A small-molecule ligand and the protein it binds are described below.
Small molecule (SMILES): O=C(CO)[C@@H](O)[C@H](O)[C@H](O)COP(=O)(O)O

Sequence of chain 1.A:
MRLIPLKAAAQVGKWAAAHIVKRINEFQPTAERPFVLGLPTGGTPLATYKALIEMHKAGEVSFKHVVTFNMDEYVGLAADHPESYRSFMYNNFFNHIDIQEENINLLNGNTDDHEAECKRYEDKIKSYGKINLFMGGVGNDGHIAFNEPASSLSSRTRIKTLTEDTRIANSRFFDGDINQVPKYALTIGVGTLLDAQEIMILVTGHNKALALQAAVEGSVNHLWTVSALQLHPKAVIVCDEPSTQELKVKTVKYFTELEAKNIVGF

Binding-site contacts:
Ligand atom O1P contacts residue PHE173 of chain 1.A at 4.2 Å.
Ligand atom C3 contacts residue PHE146 of chain 1.A at 4.2 Å (hydrophobic).
Ligand atom P contacts residue GLY42 of chain 1.A at 4.1 Å.
Ligand atom O3P contacts residue GLY43 of chain 1.A at 3.3 Å (h-bond).
Ligand atom O2P contacts residue ARG172 of chain 1.A at 3.8 Å.
Ligand atom O2P contacts residue THR44 of chain 1.A at 3.6 Å.
Ligand atom P contacts residue GLY43 of chain 1.A at 3.6 Å.
Ligand atom C2 contacts residue ASP72 of chain 1.A at 3.6 Å.
Ligand atom O3 contacts residue ALA145 of chain 1.A at 2.6 Å (h-bond).
Ligand atom O1 contacts residue MET71 of chain 1.A at 4.1 Å.
Ligand atom O2 contacts residue ALA145 of chain 1.A at 3.3 Å.
Ligand atom O1 contacts residue ASP72 of chain 1.A at 2.7 Å (salt-bridge).
Ligand atom O4 contacts residue VAL138 of chain 1.A at 3.8 Å.
Ligand atom C5 contacts residue GLY139 of chain 1.A at 3.9 Å.
Ligand atom O1P contacts residue GLY43 of chain 1.A at 2.9 Å (h-bond).
Ligand atom O2P contacts residue LYS208 of chain 1.A at 2.7 Å (salt-bridge).
Ligand atom C6 contacts residue VAL138 of chain 1.A at 3.2 Å (hydrophobic).
Ligand atom C5 contacts residue HIS143 of chain 1.A at 3.4 Å.
Ligand atom O3P contacts residue GLY42 of chain 1.A at 3.9 Å.
Ligand atom P contacts residue ARG172 of chain 1.A at 3.8 Å.
Ligand atom O3P contacts residue THR44 of chain 1.A at 2.6 Å (h-bond).
Ligand atom C3 contacts residue ALA145 of chain 1.A at 3.6 Å (hydrophobic).
Ligand atom O4 contacts residue GLY137 of chain 1.A at 3.2 Å.
Ligand atom O1 contacts residue PRO40 of chain 1.A at 3.7 Å.
Ligand atom O1 contacts residue THR41 of chain 1.A at 3.0 Å (h-bond).
Ligand atom C1 contacts residue THR41 of chain 1.A at 3.5 Å.
Ligand atom O2 contacts residue MET71 of chain 1.A at 3.4 Å (h-bond).
Ligand atom P contacts residue THR44 of chain 1.A at 3.6 Å.
Ligand atom C2 contacts residue ALA145 of chain 1.A at 4.0 Å (hydrophobic).
Ligand atom C3 contacts residue HIS143 of chain 1.A at 3.8 Å.
Ligand atom O5 contacts residue HIS143 of chain 1.A at 2.7 Å (h-bond).
Ligand atom O5 contacts residue GLY139 of chain 1.A at 4.1 Å.
Ligand atom C1 contacts residue ASP72 of chain 1.A at 3.6 Å.
Ligand atom O1P contacts residue ARG172 of chain 1.A at 2.8 Å (salt-bridge).
Ligand atom O1P contacts residue GLY42 of chain 1.A at 3.4 Å.
Ligand atom C6 contacts residue LYS208 of chain 1.A at 3.6 Å.
Ligand atom O3 contacts residue HIS143 of chain 1.A at 3.2 Å.
Ligand atom O2 contacts residue ASP72 of chain 1.A at 2.7 Å (salt-bridge).
Ligand atom P contacts residue LYS208 of chain 1.A at 3.9 Å.
Ligand atom C5 contacts residue VAL138 of chain 1.A at 3.7 Å (hydrophobic).